A protein and the small-molecule ligand that binds it are described below.
Small molecule (SMILES): O=[As]c1ccccc1

Binding-site contacts:
Ligand atom C1 contacts residue CYS174 of chain 1.A at 3.4 Å (hydrophobic).
Ligand atom C1 contacts residue GLU223 of chain 1.A at 4.2 Å.
Ligand atom C3 contacts residue TYR70 of chain 1.A at 4.2 Å (hydrophobic).
Ligand atom C2 contacts residue GLY222 of chain 1.A at 3.6 Å.
Ligand atom C3 contacts residue GLU223 of chain 1.A at 3.8 Å.
Ligand atom C2 contacts residue GLU223 of chain 1.A at 4.0 Å.
Ligand atom C6 contacts residue CYS224 of chain 1.A at 4.1 Å (hydrophobic).
Ligand atom AS7 contacts residue CYS174 of chain 1.A at 2.5 Å.
Ligand atom C3 contacts residue GLY222 of chain 1.A at 3.8 Å.
Ligand atom C5 contacts residue GLU223 of chain 1.A at 4.2 Å.
Ligand atom C2 contacts residue CYS224 of chain 1.A at 3.8 Å (hydrophobic).
Ligand atom C6 contacts residue GLU223 of chain 1.A at 4.2 Å.
Ligand atom C6 contacts residue CYS174 of chain 1.A at 3.4 Å (hydrophobic).
Ligand atom AS7 contacts residue CYS224 of chain 1.A at 2.3 Å.
Ligand atom C4 contacts residue GLU223 of chain 1.A at 4.0 Å.
Ligand atom C2 contacts residue TYR70 of chain 1.A at 3.8 Å (hydrophobic).
Ligand atom C1 contacts residue CYS224 of chain 1.A at 3.4 Å (hydrophobic).

Sequence of chain 1.A:
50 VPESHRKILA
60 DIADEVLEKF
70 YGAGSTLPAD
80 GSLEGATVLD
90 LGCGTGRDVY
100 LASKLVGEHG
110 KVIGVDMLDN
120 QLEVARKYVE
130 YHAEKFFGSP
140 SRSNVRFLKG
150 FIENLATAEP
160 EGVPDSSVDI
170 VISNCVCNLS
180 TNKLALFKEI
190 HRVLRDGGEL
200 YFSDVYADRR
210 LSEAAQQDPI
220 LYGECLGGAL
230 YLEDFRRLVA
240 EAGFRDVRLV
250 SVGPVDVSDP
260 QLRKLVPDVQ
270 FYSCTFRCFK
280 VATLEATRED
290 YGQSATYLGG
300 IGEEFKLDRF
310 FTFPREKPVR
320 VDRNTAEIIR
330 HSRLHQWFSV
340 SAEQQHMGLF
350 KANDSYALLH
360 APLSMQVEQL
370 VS